Sequence of chain 1.C:
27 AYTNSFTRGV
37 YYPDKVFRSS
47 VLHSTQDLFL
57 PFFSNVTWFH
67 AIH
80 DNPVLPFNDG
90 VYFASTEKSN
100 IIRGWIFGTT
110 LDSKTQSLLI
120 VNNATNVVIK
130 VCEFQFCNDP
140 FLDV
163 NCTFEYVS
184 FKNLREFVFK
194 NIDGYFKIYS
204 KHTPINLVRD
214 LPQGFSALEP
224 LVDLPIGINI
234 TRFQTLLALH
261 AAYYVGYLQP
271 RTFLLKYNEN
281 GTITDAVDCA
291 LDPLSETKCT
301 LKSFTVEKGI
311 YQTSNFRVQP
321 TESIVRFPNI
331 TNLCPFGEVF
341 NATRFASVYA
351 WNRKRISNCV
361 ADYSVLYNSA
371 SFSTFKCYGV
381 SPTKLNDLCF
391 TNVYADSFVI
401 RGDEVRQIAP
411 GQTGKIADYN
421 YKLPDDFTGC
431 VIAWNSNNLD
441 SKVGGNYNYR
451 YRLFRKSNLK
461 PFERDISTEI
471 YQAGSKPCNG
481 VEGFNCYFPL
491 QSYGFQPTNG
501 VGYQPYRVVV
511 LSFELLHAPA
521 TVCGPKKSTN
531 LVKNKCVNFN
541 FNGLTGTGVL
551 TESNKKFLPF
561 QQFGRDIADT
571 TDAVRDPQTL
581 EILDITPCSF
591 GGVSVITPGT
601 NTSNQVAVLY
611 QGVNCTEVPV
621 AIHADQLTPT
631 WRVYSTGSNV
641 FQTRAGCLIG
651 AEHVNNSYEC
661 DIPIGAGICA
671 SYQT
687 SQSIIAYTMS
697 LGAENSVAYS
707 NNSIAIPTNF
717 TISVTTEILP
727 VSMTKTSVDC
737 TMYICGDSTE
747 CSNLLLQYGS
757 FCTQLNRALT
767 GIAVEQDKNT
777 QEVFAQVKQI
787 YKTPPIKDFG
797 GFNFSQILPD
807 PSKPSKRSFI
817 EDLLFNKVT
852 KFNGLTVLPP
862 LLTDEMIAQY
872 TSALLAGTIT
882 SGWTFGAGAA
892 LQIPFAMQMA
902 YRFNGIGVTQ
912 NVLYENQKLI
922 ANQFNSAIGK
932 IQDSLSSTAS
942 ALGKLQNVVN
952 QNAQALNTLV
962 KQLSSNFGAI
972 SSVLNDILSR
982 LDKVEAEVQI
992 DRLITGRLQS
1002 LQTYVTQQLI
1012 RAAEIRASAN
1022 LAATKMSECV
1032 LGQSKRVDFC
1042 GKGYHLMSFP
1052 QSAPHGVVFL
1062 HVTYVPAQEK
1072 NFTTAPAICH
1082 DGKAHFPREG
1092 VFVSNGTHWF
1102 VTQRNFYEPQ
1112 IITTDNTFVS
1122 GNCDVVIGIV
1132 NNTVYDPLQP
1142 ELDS

Sequence of chain 1.A:
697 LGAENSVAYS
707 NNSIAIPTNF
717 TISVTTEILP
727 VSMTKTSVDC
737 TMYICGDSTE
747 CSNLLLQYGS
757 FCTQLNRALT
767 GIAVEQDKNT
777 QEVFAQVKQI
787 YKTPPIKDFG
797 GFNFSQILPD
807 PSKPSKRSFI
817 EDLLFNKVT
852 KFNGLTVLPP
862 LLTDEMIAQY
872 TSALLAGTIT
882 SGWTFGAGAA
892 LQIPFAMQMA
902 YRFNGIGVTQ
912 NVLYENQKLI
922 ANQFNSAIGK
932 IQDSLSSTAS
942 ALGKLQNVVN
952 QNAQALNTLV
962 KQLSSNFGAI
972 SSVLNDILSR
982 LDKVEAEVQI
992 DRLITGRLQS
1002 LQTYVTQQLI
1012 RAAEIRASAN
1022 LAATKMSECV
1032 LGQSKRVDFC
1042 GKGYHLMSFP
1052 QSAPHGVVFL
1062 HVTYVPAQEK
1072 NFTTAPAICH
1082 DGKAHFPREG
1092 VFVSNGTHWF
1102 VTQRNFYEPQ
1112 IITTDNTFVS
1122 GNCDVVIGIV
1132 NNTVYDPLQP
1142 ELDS

Binding-site contacts:
Ligand atom C2 contacts residue ASN707 of chain 1.C at 2.5 Å.
Ligand atom O5 contacts residue ASP794 of chain 1.A at 3.5 Å (salt-bridge).
Ligand atom C8 contacts residue GLY1129 of chain 1.C at 4.1 Å.
Ligand atom C4 contacts residue ASN707 of chain 1.C at 4.2 Å.
Ligand atom N2 contacts residue ASN707 of chain 1.C at 3.0 Å (h-bond).
Ligand atom O5 contacts residue ASN707 of chain 1.C at 2.3 Å (h-bond).
Ligand atom C7 contacts residue ASN707 of chain 1.C at 3.3 Å.
Ligand atom C3 contacts residue ASN707 of chain 1.C at 3.8 Å.
Ligand atom C8 contacts residue ASN707 of chain 1.C at 3.9 Å.
Ligand atom C5 contacts residue ASN707 of chain 1.C at 3.7 Å.
Ligand atom C1 contacts residue ASN707 of chain 1.C at 1.4 Å.
Ligand atom O7 contacts residue ASN707 of chain 1.C at 3.3 Å (h-bond).
Ligand atom C1 contacts residue ASP794 of chain 1.A at 3.8 Å.

The small molecule below binds the protein below.
Small molecule (SMILES): CC(=O)N[C@@H]1[C@@H](O)[C@H](O)[C@@H](CO)O[C@H]1O